The small molecule below binds the protein below.
Small molecule (SMILES): NCCCCCCCCCCCC(=O)O

Sequence of chain 16.A:
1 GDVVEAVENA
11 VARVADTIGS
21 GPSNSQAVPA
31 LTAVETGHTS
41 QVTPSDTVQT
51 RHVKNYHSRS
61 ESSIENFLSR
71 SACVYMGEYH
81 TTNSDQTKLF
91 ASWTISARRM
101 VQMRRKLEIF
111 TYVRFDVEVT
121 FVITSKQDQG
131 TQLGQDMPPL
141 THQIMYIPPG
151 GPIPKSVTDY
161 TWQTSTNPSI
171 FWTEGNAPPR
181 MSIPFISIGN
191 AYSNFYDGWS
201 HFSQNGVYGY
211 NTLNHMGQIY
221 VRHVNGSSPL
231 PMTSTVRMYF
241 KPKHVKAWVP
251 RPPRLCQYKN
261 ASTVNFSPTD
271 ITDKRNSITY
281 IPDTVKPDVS

Binding-site contacts:
Ligand atom C9 contacts residue PHE240 of chain 16.A at 4.1 Å (hydrophobic).
Ligand atom C contacts residue TYR192 of chain 16.A at 4.2 Å (hydrophobic).
Ligand atom OXT contacts residue ASN194 of chain 16.A at 4.3 Å.
Ligand atom C contacts residue ASN194 of chain 16.A at 4.0 Å.
Ligand atom C6 contacts residue TYR192 of chain 16.A at 4.4 Å (hydrophobic).
Ligand atom C3 contacts residue ILE95 of chain 16.A at 4.2 Å (hydrophobic).
Ligand atom C1 contacts residue VAL119 of chain 16.A at 4.2 Å (hydrophobic).
Ligand atom C6 contacts residue ILE95 of chain 16.A at 4.1 Å (hydrophobic).
Ligand atom C2 contacts residue ILE95 of chain 16.A at 3.8 Å (hydrophobic).
Ligand atom C5 contacts residue ILE95 of chain 16.A at 3.8 Å (hydrophobic).
Ligand atom C7 contacts residue ILE95 of chain 16.A at 4.3 Å (hydrophobic).
Ligand atom OXT contacts residue TYR210 of chain 16.A at 3.0 Å (h-bond).
Ligand atom C10 contacts residue TYR192 of chain 16.A at 4.3 Å (hydrophobic).
Ligand atom N contacts residue MET181 of chain 16.A at 3.9 Å.
Ligand atom CA2 contacts residue PHE115 of chain 16.A at 4.3 Å (hydrophobic).
Ligand atom C1 contacts residue ILE219 of chain 16.A at 4.1 Å (hydrophobic).
Ligand atom C7 contacts residue PHE240 of chain 16.A at 3.9 Å (hydrophobic).
Ligand atom C10 contacts residue MET216 of chain 16.A at 3.6 Å (hydrophobic).
Ligand atom C8 contacts residue TYR192 of chain 16.A at 3.6 Å (hydrophobic).
Ligand atom C7 contacts residue VAL117 of chain 16.A at 4.3 Å (hydrophobic).
Ligand atom O contacts residue TYR192 of chain 16.A at 3.9 Å.
Ligand atom O contacts residue ASN194 of chain 16.A at 3.0 Å (h-bond).
Ligand atom C2 contacts residue ILE183 of chain 16.A at 4.2 Å (hydrophobic).
Ligand atom N contacts residue ILE219 of chain 16.A at 4.0 Å.
Ligand atom C contacts residue TYR210 of chain 16.A at 4.1 Å (hydrophobic).
Ligand atom C7 contacts residue TYR192 of chain 16.A at 4.4 Å (hydrophobic).
Ligand atom C9 contacts residue TYR192 of chain 16.A at 4.1 Å (hydrophobic).
Ligand atom C4 contacts residue ILE95 of chain 16.A at 4.0 Å (hydrophobic).
Ligand atom C9 contacts residue PHE115 of chain 16.A at 4.1 Å (hydrophobic).
Ligand atom C5 contacts residue ILE183 of chain 16.A at 4.4 Å (hydrophobic).
Ligand atom O contacts residue LEU107 of chain 16.A at 4.4 Å.
Ligand atom OXT contacts residue MET216 of chain 16.A at 4.2 Å.
Ligand atom C3 contacts residue ILE183 of chain 16.A at 3.7 Å (hydrophobic).
Ligand atom C1 contacts residue ILE183 of chain 16.A at 4.2 Å (hydrophobic).
Ligand atom C4 contacts residue ILE183 of chain 16.A at 4.2 Å (hydrophobic).
Ligand atom C8 contacts residue MET216 of chain 16.A at 3.9 Å (hydrophobic).
Ligand atom C5 contacts residue PHE240 of chain 16.A at 4.1 Å (hydrophobic).
Ligand atom O contacts residue VAL113 of chain 16.A at 4.0 Å.
Ligand atom N contacts residue TYR146 of chain 16.A at 4.1 Å.
Ligand atom C2 contacts residue TYR146 of chain 16.A at 3.9 Å (hydrophobic).